Binding-site contacts:
Ligand atom CA contacts residue MG1 of chain 1.Y at 2.7 Å.
Ligand atom CA contacts residue ARG232 of chain 1.C at 3.5 Å.
Ligand atom C contacts residue TYR89 of chain 1.C at 3.9 Å (hydrophobic).
Ligand atom O contacts residue TYR89 of chain 1.C at 4.4 Å.
Ligand atom CB contacts residue THR351 of chain 1.C at 3.1 Å.
Ligand atom OXT contacts residue TRP93 of chain 1.C at 3.6 Å.
Ligand atom CA contacts residue TYR89 of chain 1.C at 3.6 Å (hydrophobic).
Ligand atom O3 contacts residue TRP287 of chain 1.C at 3.9 Å.
Ligand atom CA contacts residue TRP287 of chain 1.C at 4.3 Å (hydrophobic).
Ligand atom C contacts residue GLY92 of chain 1.C at 4.0 Å.
Ligand atom C contacts residue THR351 of chain 1.C at 4.3 Å.
Ligand atom CB contacts residue ARG232 of chain 1.C at 3.7 Å.
Ligand atom CB contacts residue TYR89 of chain 1.C at 3.7 Å (hydrophobic).
Ligand atom OXT contacts residue GLY92 of chain 1.C at 4.3 Å.
Ligand atom C contacts residue SER91 of chain 1.C at 3.5 Å.
Ligand atom O contacts residue ASP157 of chain 1.C at 2.8 Å (salt-bridge).
Ligand atom C contacts residue TRP93 of chain 1.C at 3.9 Å (hydrophobic).
Ligand atom C contacts residue MG1 of chain 1.Y at 2.7 Å.
Ligand atom OXT contacts residue SER91 of chain 1.C at 2.8 Å (h-bond).
Ligand atom O3 contacts residue ASP157 of chain 1.C at 3.1 Å (salt-bridge).
Ligand atom CA contacts residue ASP157 of chain 1.C at 3.8 Å.
Ligand atom OXT contacts residue TYR89 of chain 1.C at 4.2 Å.
Ligand atom C contacts residue ASP157 of chain 1.C at 3.6 Å.
Ligand atom O contacts residue MG1 of chain 1.Y at 2.0 Å.
Ligand atom OXT contacts residue MG1 of chain 1.Y at 3.9 Å.
Ligand atom CA contacts residue THR351 of chain 1.C at 4.2 Å.
Ligand atom O contacts residue TRP93 of chain 1.C at 2.9 Å (h-bond).
Ligand atom OXT contacts residue LEU352 of chain 1.C at 4.0 Å.
Ligand atom O3 contacts residue ARG232 of chain 1.C at 2.7 Å (salt-bridge).
Ligand atom O3 contacts residue GLU186 of chain 1.C at 4.4 Å.
Ligand atom O contacts residue SER91 of chain 1.C at 3.5 Å (h-bond).
Ligand atom OXT contacts residue THR351 of chain 1.C at 3.3 Å.
Ligand atom O3 contacts residue TYR89 of chain 1.C at 3.7 Å.
Ligand atom CB contacts residue MG1 of chain 1.Y at 4.2 Å.
Ligand atom O3 contacts residue HIS184 of chain 1.C at 3.5 Å.
Ligand atom O contacts residue GLY92 of chain 1.C at 3.1 Å (h-bond).
Ligand atom CB contacts residue TRP287 of chain 1.C at 3.8 Å (hydrophobic).
Ligand atom O3 contacts residue MG1 of chain 1.Y at 2.1 Å.
Ligand atom O contacts residue ASP108 of chain 1.C at 4.4 Å.

A small-molecule ligand and the protein it binds are described below.
Small molecule (SMILES): CC(=O)C(=O)O

Sequence of chain 1.C:
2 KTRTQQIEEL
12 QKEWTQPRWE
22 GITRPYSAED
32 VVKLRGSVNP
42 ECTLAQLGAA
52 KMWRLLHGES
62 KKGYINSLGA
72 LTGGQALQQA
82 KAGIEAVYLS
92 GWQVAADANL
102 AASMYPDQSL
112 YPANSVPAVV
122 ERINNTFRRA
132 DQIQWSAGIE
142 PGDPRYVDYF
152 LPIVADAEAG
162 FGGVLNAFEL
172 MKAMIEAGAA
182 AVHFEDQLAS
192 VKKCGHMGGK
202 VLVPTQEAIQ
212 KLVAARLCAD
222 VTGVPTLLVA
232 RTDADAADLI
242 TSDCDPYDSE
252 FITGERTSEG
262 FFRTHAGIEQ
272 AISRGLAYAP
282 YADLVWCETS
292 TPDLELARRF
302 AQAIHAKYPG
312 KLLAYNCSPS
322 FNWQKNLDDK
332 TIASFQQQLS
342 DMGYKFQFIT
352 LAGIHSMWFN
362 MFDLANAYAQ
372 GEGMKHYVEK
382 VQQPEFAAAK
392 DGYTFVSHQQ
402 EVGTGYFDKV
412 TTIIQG